Sequence of chain 1.B:
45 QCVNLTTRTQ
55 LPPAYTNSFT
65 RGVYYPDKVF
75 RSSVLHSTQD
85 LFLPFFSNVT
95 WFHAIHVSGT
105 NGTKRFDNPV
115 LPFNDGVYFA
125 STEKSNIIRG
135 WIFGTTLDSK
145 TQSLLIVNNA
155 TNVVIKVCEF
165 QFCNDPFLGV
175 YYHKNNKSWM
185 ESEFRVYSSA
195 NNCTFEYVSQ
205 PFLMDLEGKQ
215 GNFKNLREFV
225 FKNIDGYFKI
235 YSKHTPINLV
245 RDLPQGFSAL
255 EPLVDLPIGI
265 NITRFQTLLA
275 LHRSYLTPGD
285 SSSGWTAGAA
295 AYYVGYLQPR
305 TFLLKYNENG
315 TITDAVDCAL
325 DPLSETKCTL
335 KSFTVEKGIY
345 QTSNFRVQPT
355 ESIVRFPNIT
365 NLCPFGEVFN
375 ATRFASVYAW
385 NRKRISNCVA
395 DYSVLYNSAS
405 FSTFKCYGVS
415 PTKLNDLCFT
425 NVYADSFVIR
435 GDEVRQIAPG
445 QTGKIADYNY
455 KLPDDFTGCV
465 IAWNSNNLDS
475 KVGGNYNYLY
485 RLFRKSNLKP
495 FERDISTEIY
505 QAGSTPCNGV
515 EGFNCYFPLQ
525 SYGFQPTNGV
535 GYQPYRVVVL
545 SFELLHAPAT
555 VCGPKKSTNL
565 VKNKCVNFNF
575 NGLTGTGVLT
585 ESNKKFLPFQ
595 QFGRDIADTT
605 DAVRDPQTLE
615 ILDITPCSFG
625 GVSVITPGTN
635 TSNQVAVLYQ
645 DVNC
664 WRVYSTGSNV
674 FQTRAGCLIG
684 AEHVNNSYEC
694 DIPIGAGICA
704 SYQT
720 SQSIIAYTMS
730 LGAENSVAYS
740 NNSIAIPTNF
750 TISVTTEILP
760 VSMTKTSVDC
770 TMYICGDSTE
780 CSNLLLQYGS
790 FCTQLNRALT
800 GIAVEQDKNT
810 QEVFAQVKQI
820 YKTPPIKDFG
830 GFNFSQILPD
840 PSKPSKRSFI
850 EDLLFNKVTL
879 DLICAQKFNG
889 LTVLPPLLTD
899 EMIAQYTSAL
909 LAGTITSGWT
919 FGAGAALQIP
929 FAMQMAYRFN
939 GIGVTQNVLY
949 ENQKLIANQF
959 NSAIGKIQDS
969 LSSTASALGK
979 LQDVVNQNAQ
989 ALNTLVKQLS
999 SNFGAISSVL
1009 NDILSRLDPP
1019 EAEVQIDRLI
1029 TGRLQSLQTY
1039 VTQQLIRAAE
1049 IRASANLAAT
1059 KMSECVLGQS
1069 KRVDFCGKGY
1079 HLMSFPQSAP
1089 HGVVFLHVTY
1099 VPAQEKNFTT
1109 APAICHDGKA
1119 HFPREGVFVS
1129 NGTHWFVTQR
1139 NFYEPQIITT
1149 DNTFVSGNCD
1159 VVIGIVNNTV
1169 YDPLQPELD

A protein and the small-molecule ligand that binds it are described below.
Small molecule (SMILES): CC(=O)N[C@@H]1[C@@H](O)[C@H](O)[C@@H](CO)O[C@H]1O

Binding-site contacts:
Ligand atom C5 contacts residue ASN1105 of chain 1.B at 3.7 Å.
Ligand atom N2 contacts residue ASN1105 of chain 1.B at 2.9 Å (h-bond).
Ligand atom C6 contacts residue ALA737 of chain 1.B at 3.6 Å (hydrophobic).
Ligand atom C2 contacts residue ASN1105 of chain 1.B at 2.5 Å.
Ligand atom C8 contacts residue GLU1103 of chain 1.B at 3.7 Å.
Ligand atom O5 contacts residue ASN1105 of chain 1.B at 2.4 Å (h-bond).
Ligand atom C3 contacts residue ASN1105 of chain 1.B at 3.8 Å.
Ligand atom C4 contacts residue ASN1105 of chain 1.B at 4.2 Å.
Ligand atom C5 contacts residue ALA737 of chain 1.B at 3.8 Å (hydrophobic).
Ligand atom C7 contacts residue ASN1105 of chain 1.B at 4.0 Å.
Ligand atom C1 contacts residue ASN1105 of chain 1.B at 1.4 Å.